Binding-site contacts:
Ligand atom O2G contacts residue PRO58 of chain 1.B at 3.4 Å (h-bond).
Ligand atom O3A contacts residue GLY62 of chain 1.B at 3.0 Å (h-bond).
Ligand atom O1B contacts residue GLY60 of chain 1.B at 3.4 Å (h-bond).
Ligand atom PG contacts residue GLY60 of chain 1.B at 3.3 Å.
Ligand atom O4' contacts residue VAL39 of chain 1.B at 3.4 Å.
Ligand atom PG contacts residue SER59 of chain 1.B at 3.6 Å.
Ligand atom PB contacts residue LYS63 of chain 1.B at 3.4 Å.
Ligand atom O2G contacts residue SER59 of chain 1.B at 2.5 Å.
Ligand atom O1B contacts residue SER61 of chain 1.B at 2.7 Å (h-bond).
Ligand atom C4 contacts residue PHE34 of chain 1.B at 3.5 Å (hydrophobic).
Ligand atom S1G contacts residue MG1 of chain 1.E at 2.0 Å.
Ligand atom O1B contacts residue GLY62 of chain 1.B at 3.1 Å (h-bond).
Ligand atom C2 contacts residue PHE34 of chain 1.B at 3.5 Å (hydrophobic).
Ligand atom N6 contacts residue PHE34 of chain 1.B at 3.6 Å.
Ligand atom O2B contacts residue LYS63 of chain 1.B at 3.4 Å.
Ligand atom O3A contacts residue LYS63 of chain 1.B at 3.0 Å (salt-bridge).
Ligand atom O2G contacts residue GLY60 of chain 1.B at 3.0 Å (h-bond).
Ligand atom N7 contacts residue PHE34 of chain 1.B at 3.6 Å.
Ligand atom S1G contacts residue GLU185 of chain 1.B at 3.3 Å (salt-bridge).
Ligand atom O2B contacts residue MG1 of chain 1.E at 2.3 Å.
Ligand atom N6 contacts residue HIS154 of chain 1.A at 2.6 Å (h-bond).
Ligand atom O3B contacts residue GLY60 of chain 1.B at 3.1 Å (h-bond).
Ligand atom O1B contacts residue PRO58 of chain 1.B at 3.6 Å.
Ligand atom N3 contacts residue PHE34 of chain 1.B at 3.5 Å.
Ligand atom O1A contacts residue GLY62 of chain 1.B at 3.3 Å.
Ligand atom PB contacts residue MG1 of chain 1.E at 3.5 Å.
Ligand atom C6 contacts residue PHE34 of chain 1.B at 3.4 Å (hydrophobic).
Ligand atom O5' contacts residue GLY62 of chain 1.B at 3.7 Å.
Ligand atom O1A contacts residue THR65 of chain 1.B at 2.3 Å (h-bond).
Ligand atom C5 contacts residue PHE34 of chain 1.B at 3.6 Å (hydrophobic).
Ligand atom O3G contacts residue GLY60 of chain 1.B at 3.6 Å.
Ligand atom N1 contacts residue PHE34 of chain 1.B at 3.4 Å.
Ligand atom C6 contacts residue HIS154 of chain 1.A at 3.4 Å.
Ligand atom N1 contacts residue HIS154 of chain 1.A at 3.6 Å.
Ligand atom O2G contacts residue LYS63 of chain 1.B at 3.1 Å (salt-bridge).
Ligand atom O2B contacts residue SER64 of chain 1.B at 3.1 Å (h-bond).
Ligand atom O1B contacts residue LYS63 of chain 1.B at 2.9 Å (salt-bridge).
Ligand atom O3A contacts residue SER64 of chain 1.B at 3.3 Å (h-bond).
Ligand atom O5' contacts residue GLY60 of chain 1.B at 3.5 Å.
Ligand atom PG contacts residue MG1 of chain 1.E at 3.6 Å.

Sequence of chain 1.A:
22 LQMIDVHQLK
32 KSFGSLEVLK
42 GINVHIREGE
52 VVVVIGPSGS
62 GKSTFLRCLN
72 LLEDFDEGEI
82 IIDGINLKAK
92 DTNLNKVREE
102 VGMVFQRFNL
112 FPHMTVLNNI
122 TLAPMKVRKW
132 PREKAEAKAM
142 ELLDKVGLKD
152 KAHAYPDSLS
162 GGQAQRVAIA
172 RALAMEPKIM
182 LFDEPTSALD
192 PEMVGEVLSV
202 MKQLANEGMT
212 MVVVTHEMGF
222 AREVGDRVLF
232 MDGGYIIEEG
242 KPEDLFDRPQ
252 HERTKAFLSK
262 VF

Sequence of chain 1.B:
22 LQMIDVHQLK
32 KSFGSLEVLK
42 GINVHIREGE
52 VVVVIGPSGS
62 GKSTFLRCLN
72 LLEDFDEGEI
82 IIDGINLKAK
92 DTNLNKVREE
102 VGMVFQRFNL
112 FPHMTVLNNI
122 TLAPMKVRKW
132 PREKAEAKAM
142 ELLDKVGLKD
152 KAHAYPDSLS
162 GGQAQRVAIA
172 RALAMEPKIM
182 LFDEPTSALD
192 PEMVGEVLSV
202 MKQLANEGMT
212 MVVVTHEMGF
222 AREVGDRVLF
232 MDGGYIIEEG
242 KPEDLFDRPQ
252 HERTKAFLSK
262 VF

The protein below binds the small molecule below.
Small molecule (SMILES): Nc1ncnc2c1ncn2[C@@H]1O[C@H](COP(=O)(O)OP(=O)(O)OP(O)(O)=S)[C@@H](O)[C@H]1O